Sequence of chain 1.A:
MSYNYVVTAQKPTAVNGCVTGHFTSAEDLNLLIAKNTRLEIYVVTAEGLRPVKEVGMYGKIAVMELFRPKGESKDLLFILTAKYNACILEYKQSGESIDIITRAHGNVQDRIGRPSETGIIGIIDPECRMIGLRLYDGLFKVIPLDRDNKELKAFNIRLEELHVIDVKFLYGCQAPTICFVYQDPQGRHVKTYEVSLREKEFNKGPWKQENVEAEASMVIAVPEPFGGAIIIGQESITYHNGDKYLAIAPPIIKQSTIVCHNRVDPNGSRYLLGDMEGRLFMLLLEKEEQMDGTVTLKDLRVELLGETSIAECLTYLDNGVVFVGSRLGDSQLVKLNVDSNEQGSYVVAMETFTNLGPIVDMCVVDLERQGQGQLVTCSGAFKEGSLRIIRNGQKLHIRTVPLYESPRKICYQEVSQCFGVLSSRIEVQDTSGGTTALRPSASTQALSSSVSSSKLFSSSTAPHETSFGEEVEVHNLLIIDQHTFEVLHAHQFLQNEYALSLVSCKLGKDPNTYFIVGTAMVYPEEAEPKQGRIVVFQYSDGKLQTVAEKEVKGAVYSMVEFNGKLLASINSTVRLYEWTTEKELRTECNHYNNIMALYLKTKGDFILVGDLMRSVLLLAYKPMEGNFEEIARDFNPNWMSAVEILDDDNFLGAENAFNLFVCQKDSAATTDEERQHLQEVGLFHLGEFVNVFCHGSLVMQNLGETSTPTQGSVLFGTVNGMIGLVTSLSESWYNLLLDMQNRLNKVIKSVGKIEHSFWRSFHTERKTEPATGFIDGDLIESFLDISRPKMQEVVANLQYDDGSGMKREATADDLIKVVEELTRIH

Sequence of chain 1.B:
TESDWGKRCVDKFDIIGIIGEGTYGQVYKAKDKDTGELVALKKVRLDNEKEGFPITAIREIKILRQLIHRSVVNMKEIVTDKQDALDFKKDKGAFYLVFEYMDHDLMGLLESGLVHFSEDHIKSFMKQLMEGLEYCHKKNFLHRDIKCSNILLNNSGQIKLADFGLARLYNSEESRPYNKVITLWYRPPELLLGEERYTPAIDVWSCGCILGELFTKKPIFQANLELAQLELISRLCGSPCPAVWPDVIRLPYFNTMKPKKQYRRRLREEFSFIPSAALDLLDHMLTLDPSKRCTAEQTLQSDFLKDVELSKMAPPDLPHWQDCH

The protein below binds the small molecule below.
Small molecule (SMILES): CC[C@H](CO)Nc1nc(NCCCCCc2cccc3ccccc23)c2ncn(C(C)C)c2n1

Binding-site contacts:
Ligand atom C16 contacts residue TYR107 of chain 1.B at 3.7 Å (hydrophobic).
Ligand atom C27 contacts residue ILE25 of chain 1.B at 3.3 Å (hydrophobic).
Ligand atom C25 contacts residue ARG628 of chain 1.A at 3.5 Å.
Ligand atom N1 contacts residue MET108 of chain 1.B at 3.0 Å (h-bond).
Ligand atom N4 contacts residue MET108 of chain 1.B at 3.5 Å (h-bond).
Ligand atom C26 contacts residue ILE25 of chain 1.B at 3.5 Å (hydrophobic).
Ligand atom C20 contacts residue ASN607 of chain 1.A at 3.6 Å.
Ligand atom C23 contacts residue ARG628 of chain 1.A at 3.7 Å.
Ligand atom C15 contacts residue HIS110 of chain 1.B at 3.7 Å.
Ligand atom C15 contacts residue ARG628 of chain 1.A at 3.8 Å.
Ligand atom C1 contacts residue MET108 of chain 1.B at 3.2 Å (hydrophobic).
Ligand atom C21 contacts residue ARG647 of chain 1.A at 3.5 Å.
Ligand atom C9 contacts residue VAL33 of chain 1.B at 3.6 Å (hydrophobic).
Ligand atom C17 contacts residue TYR107 of chain 1.B at 3.4 Å (hydrophobic).
Ligand atom C9 contacts residue PHE105 of chain 1.B at 3.3 Å (hydrophobic).
Ligand atom C14 contacts residue MET108 of chain 1.B at 3.0 Å (hydrophobic).
Ligand atom C26 contacts residue ARG628 of chain 1.A at 3.2 Å.
Ligand atom O1 contacts residue ALA168 of chain 1.B at 3.7 Å.
Ligand atom C19 contacts residue ASN607 of chain 1.A at 3.5 Å.
Ligand atom C15 contacts residue ASP109 of chain 1.B at 3.4 Å.
Ligand atom N1 contacts residue LEU158 of chain 1.B at 3.7 Å.
Ligand atom C5 contacts residue LEU158 of chain 1.B at 3.5 Å (hydrophobic).
Ligand atom C17 contacts residue ILE25 of chain 1.B at 3.8 Å (hydrophobic).
Ligand atom N2 contacts residue LEU158 of chain 1.B at 3.7 Å.
Ligand atom C7 contacts residue PHE105 of chain 1.B at 3.4 Å (hydrophobic).
Ligand atom C27 contacts residue ARG628 of chain 1.A at 3.6 Å.
Ligand atom C21 contacts residue ARG628 of chain 1.A at 3.7 Å.
Ligand atom C22 contacts residue ARG628 of chain 1.A at 3.5 Å.
Ligand atom C16 contacts residue ASP109 of chain 1.B at 3.5 Å.
Ligand atom C9 contacts residue TYR30 of chain 1.B at 3.5 Å (hydrophobic).
Ligand atom N4 contacts residue GLU106 of chain 1.B at 3.2 Å (salt-bridge).
Ligand atom C23 contacts residue ILE25 of chain 1.B at 3.5 Å (hydrophobic).
Ligand atom C14 contacts residue ASP109 of chain 1.B at 3.6 Å.
Ligand atom C2 contacts residue LEU158 of chain 1.B at 3.6 Å (hydrophobic).
Ligand atom C6 contacts residue GLU106 of chain 1.B at 3.1 Å.
Ligand atom C8 contacts residue TYR30 of chain 1.B at 3.2 Å (hydrophobic).
Ligand atom C16 contacts residue ARG628 of chain 1.A at 3.6 Å.
Ligand atom C24 contacts residue ARG628 of chain 1.A at 3.4 Å.
Ligand atom C11 contacts residue TYR30 of chain 1.B at 3.6 Å (hydrophobic).
Ligand atom N4 contacts residue LEU158 of chain 1.B at 3.6 Å.